This protein binds this small molecule.
Small molecule (SMILES): CC(=O)N[C@@H]1[C@@H](O)[C@H](O[C@@H]2O[C@H](CO)[C@@H](O[C@@H]3O[C@H](CO[C@H]4O[C@H](CO)[C@@H](O)[C@H](O)[C@@H]4O)[C@@H](O)[C@H](O[C@H]4O[C@H](CO)[C@@H](O)[C@H](O)[C@@H]4O)[C@@H]3O)[C@H](O)[C@H]2NC(C)=O)[C@@H](CO[C@@H]2O[C@@H](C)[C@@H](O)[C@@H](O)[C@@H]2O)O[C@H]1O

Sequence of chain 1.A:
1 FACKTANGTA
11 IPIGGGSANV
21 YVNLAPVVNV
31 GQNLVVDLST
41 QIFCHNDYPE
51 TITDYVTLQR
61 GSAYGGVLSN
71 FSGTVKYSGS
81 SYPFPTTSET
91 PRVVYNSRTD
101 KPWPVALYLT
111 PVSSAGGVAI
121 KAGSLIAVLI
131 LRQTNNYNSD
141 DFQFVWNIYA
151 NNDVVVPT

Binding-site contacts:
Ligand atom C2 contacts residue ASP140 of chain 1.A at 3.7 Å.
Ligand atom O4 contacts residue ILE13 of chain 1.A at 3.8 Å.
Ligand atom O4 contacts residue ASN135 of chain 1.A at 3.0 Å (h-bond).
Ligand atom C3 contacts residue TYR48 of chain 1.A at 3.5 Å (hydrophobic).
Ligand atom C6 contacts residue ASN46 of chain 1.A at 3.3 Å.
Ligand atom C6 contacts residue ASP54 of chain 1.A at 3.4 Å.
Ligand atom C6 contacts residue ASP47 of chain 1.A at 3.7 Å.
Ligand atom O6 contacts residue ASP54 of chain 1.A at 2.5 Å (salt-bridge).
Ligand atom C3 contacts residue ASP140 of chain 1.A at 3.1 Å.
Ligand atom O3 contacts residue ASP140 of chain 1.A at 2.7 Å (salt-bridge).
Ligand atom O5 contacts residue TYR48 of chain 1.A at 3.8 Å.
Ligand atom C5 contacts residue TYR137 of chain 1.A at 3.8 Å (hydrophobic).
Ligand atom C2 contacts residue PHE1 of chain 1.A at 3.8 Å (hydrophobic).
Ligand atom O3 contacts residue PHE142 of chain 1.A at 3.7 Å.
Ligand atom O3 contacts residue GLN133 of chain 1.A at 2.9 Å (h-bond).
Ligand atom O4 contacts residue ASP54 of chain 1.A at 2.5 Å (salt-bridge).
Ligand atom C2 contacts residue ILE52 of chain 1.A at 3.8 Å (hydrophobic).
Ligand atom O6 contacts residue ASN46 of chain 1.A at 3.2 Å (h-bond).
Ligand atom C5 contacts residue ILE52 of chain 1.A at 3.8 Å (hydrophobic).
Ligand atom O3 contacts residue ASN135 of chain 1.A at 3.6 Å.
Ligand atom O4 contacts residue GLN133 of chain 1.A at 3.5 Å (h-bond).
Ligand atom C4 contacts residue ASP54 of chain 1.A at 3.3 Å.
Ligand atom O4 contacts residue ILE52 of chain 1.A at 3.5 Å.
Ligand atom C4 contacts residue GLN133 of chain 1.A at 3.7 Å.
Ligand atom C6 contacts residue THR51 of chain 1.A at 3.2 Å.
Ligand atom C1 contacts residue TYR48 of chain 1.A at 3.9 Å (hydrophobic).
Ligand atom C6 contacts residue TYR48 of chain 1.A at 3.8 Å (hydrophobic).
Ligand atom O6 contacts residue ASP47 of chain 1.A at 3.0 Å (salt-bridge).
Ligand atom C5 contacts residue TYR48 of chain 1.A at 3.8 Å (hydrophobic).
Ligand atom O6 contacts residue PHE1 of chain 1.A at 2.8 Å (h-bond).
Ligand atom C6 contacts residue PHE1 of chain 1.A at 3.8 Å (hydrophobic).
Ligand atom C4 contacts residue PHE1 of chain 1.A at 3.7 Å (hydrophobic).
Ligand atom O2 contacts residue PHE1 of chain 1.A at 2.8 Å (h-bond).
Ligand atom O2 contacts residue ILE13 of chain 1.A at 3.5 Å.
Ligand atom C1 contacts residue PHE1 of chain 1.A at 3.7 Å (hydrophobic).
Ligand atom O5 contacts residue PHE1 of chain 1.A at 3.0 Å (h-bond).
Ligand atom C3 contacts residue ASN135 of chain 1.A at 3.9 Å.
Ligand atom C5 contacts residue PHE1 of chain 1.A at 3.7 Å (hydrophobic).
Ligand atom O6 contacts residue THR51 of chain 1.A at 2.7 Å (h-bond).
Ligand atom O6 contacts residue ILE52 of chain 1.A at 3.5 Å.